Sequence of chain 1.D:
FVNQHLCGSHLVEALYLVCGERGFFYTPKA

Binding-site contacts:
Ligand atom C6 contacts residue CYS11 of chain 1.C at 3.6 Å (hydrophobic).
Ligand atom C5 contacts residue LEU16 of chain 1.C at 3.3 Å (hydrophobic).
Ligand atom O1 contacts residue LEU11 of chain 1.D at 3.8 Å.
Ligand atom O1 contacts residue CYS6 of chain 1.C at 2.5 Å (h-bond).
Ligand atom C6 contacts residue LEU16 of chain 1.C at 3.6 Å (hydrophobic).
Ligand atom C2 contacts residue LEU11 of chain 1.D at 3.2 Å (hydrophobic).
Ligand atom C3 contacts residue HIS10 of chain 1.D at 4.4 Å.
Ligand atom C4 contacts residue ALA14 of chain 1.D at 3.6 Å (hydrophobic).
Ligand atom C3 contacts residue LEU11 of chain 1.D at 3.7 Å (hydrophobic).
Ligand atom C4 contacts residue LEU11 of chain 1.D at 4.3 Å (hydrophobic).
Ligand atom C6 contacts residue LEU11 of chain 1.D at 4.0 Å (hydrophobic).
Ligand atom C1 contacts residue CYS6 of chain 1.C at 3.5 Å (hydrophobic).
Ligand atom C2 contacts residue CYS6 of chain 1.C at 3.9 Å (hydrophobic).
Ligand atom C5 contacts residue LEU11 of chain 1.D at 4.5 Å (hydrophobic).
Ligand atom C4 contacts residue LEU16 of chain 1.C at 4.3 Å (hydrophobic).
Ligand atom C1 contacts residue ILE10 of chain 1.C at 4.5 Å (hydrophobic).
Ligand atom C4 contacts residue UNK1 of chain 1.K at 3.8 Å.
Ligand atom O1 contacts residue ILE10 of chain 1.C at 3.7 Å.
Ligand atom C1 contacts residue LEU11 of chain 1.D at 3.4 Å (hydrophobic).
Ligand atom O1 contacts residue CYS11 of chain 1.C at 3.2 Å (h-bond).
Ligand atom O1 contacts residue SER9 of chain 1.C at 3.8 Å.
Ligand atom C3 contacts residue UNK1 of chain 1.K at 4.1 Å.
Ligand atom C1 contacts residue CYS11 of chain 1.C at 4.1 Å (hydrophobic).
Ligand atom C4 contacts residue HIS10 of chain 1.D at 4.4 Å.
Ligand atom C5 contacts residue ALA14 of chain 1.D at 4.0 Å (hydrophobic).
Ligand atom C5 contacts residue CYS11 of chain 1.C at 4.3 Å (hydrophobic).

Sequence of chain 1.C:
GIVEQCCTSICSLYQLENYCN

The protein below binds the small molecule below.
Small molecule (SMILES): Cc1cccc(O)c1